Binding-site contacts:
Ligand atom C2 contacts residue ASN20 of chain 1.A at 2.5 Å.
Ligand atom N2 contacts residue ASN20 of chain 1.A at 3.0 Å (h-bond).
Ligand atom C6 contacts residue TRP23 of chain 1.A at 4.4 Å (hydrophobic).
Ligand atom C1 contacts residue ASN20 of chain 1.A at 1.4 Å.
Ligand atom C7 contacts residue SER22 of chain 1.A at 4.2 Å.
Ligand atom N2 contacts residue SER22 of chain 1.A at 4.1 Å.
Ligand atom C4 contacts residue ASN20 of chain 1.A at 4.2 Å.
Ligand atom O5 contacts residue ALA19 of chain 1.A at 3.5 Å.
Ligand atom C5 contacts residue TRP23 of chain 1.A at 4.2 Å (hydrophobic).
Ligand atom C3 contacts residue ASN20 of chain 1.A at 3.8 Å.
Ligand atom C5 contacts residue ASN20 of chain 1.A at 3.7 Å.
Ligand atom O7 contacts residue ASN20 of chain 1.A at 3.3 Å (h-bond).
Ligand atom C1 contacts residue ALA19 of chain 1.A at 4.3 Å (hydrophobic).
Ligand atom O5 contacts residue TRP23 of chain 1.A at 4.1 Å.
Ligand atom O6 contacts residue ALA19 of chain 1.A at 3.6 Å.
Ligand atom C5 contacts residue ALA19 of chain 1.A at 4.4 Å (hydrophobic).
Ligand atom O5 contacts residue ASN20 of chain 1.A at 2.3 Å (h-bond).
Ligand atom C8 contacts residue SER22 of chain 1.A at 3.7 Å.
Ligand atom C1 contacts residue TRP23 of chain 1.A at 4.0 Å (hydrophobic).
Ligand atom C7 contacts residue ASN20 of chain 1.A at 3.4 Å.
Ligand atom C6 contacts residue ALA19 of chain 1.A at 4.2 Å (hydrophobic).

Sequence of chain 1.A:
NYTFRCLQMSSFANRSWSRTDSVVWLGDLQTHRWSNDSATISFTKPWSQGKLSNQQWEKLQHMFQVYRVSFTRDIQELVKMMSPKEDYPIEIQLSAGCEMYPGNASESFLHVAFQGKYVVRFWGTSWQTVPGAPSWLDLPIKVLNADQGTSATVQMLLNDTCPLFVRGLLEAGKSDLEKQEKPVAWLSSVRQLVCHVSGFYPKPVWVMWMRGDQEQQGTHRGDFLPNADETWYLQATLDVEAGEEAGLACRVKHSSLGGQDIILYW

The small molecule below binds the protein below.
Small molecule (SMILES): CC(=O)N[C@@H]1[C@@H](O)[C@H](O)[C@@H](CO)O[C@H]1O